Binding-site contacts:
Ligand atom N2 contacts residue GLN73 of chain 1.C at 2.9 Å (h-bond).
Ligand atom C5 contacts residue ASN74 of chain 1.C at 3.7 Å.
Ligand atom C3 contacts residue GLN73 of chain 1.C at 3.3 Å.
Ligand atom C7 contacts residue GLN73 of chain 1.C at 3.9 Å.
Ligand atom C1 contacts residue GLN73 of chain 1.C at 4.1 Å.
Ligand atom O3 contacts residue GLN73 of chain 1.C at 3.7 Å.
Ligand atom O5 contacts residue ASN74 of chain 1.C at 2.5 Å (h-bond).
Ligand atom C7 contacts residue ASN74 of chain 1.C at 3.4 Å.
Ligand atom O6 contacts residue ASN74 of chain 1.C at 4.1 Å.
Ligand atom O4 contacts residue THR115 of chain 1.C at 4.5 Å.
Ligand atom N2 contacts residue ASN74 of chain 1.C at 2.8 Å (h-bond).
Ligand atom C2 contacts residue GLN73 of chain 1.C at 3.5 Å.
Ligand atom O5 contacts residue PHE113 of chain 1.C at 4.1 Å.
Ligand atom C6 contacts residue ARG143 of chain 1.C at 4.1 Å.
Ligand atom C6 contacts residue PHE113 of chain 1.C at 3.2 Å (hydrophobic).
Ligand atom C1 contacts residue ASN74 of chain 1.C at 1.4 Å.
Ligand atom C5 contacts residue PHE113 of chain 1.C at 4.1 Å (hydrophobic).
Ligand atom C3 contacts residue ARG143 of chain 1.C at 4.2 Å.
Ligand atom C3 contacts residue ASN74 of chain 1.C at 3.8 Å.
Ligand atom O6 contacts residue PHE113 of chain 1.C at 2.7 Å (h-bond).
Ligand atom O5 contacts residue ARG143 of chain 1.C at 3.8 Å.
Ligand atom C5 contacts residue ARG143 of chain 1.C at 3.4 Å.
Ligand atom C8 contacts residue ASN74 of chain 1.C at 4.4 Å.
Ligand atom C4 contacts residue ASN74 of chain 1.C at 4.3 Å.
Ligand atom C2 contacts residue ARG143 of chain 1.C at 4.4 Å.
Ligand atom C1 contacts residue ARG143 of chain 1.C at 3.5 Å.
Ligand atom O4 contacts residue ARG143 of chain 1.C at 3.4 Å (salt-bridge).
Ligand atom C6 contacts residue THR115 of chain 1.C at 3.8 Å.
Ligand atom C2 contacts residue ASN74 of chain 1.C at 2.5 Å.
Ligand atom O7 contacts residue ASN74 of chain 1.C at 3.6 Å (h-bond).
Ligand atom C8 contacts residue GLN73 of chain 1.C at 3.9 Å.
Ligand atom C6 contacts residue ASN74 of chain 1.C at 4.5 Å.
Ligand atom C4 contacts residue ARG143 of chain 1.C at 3.8 Å.

A protein and the small-molecule ligand that binds it are described below.
Small molecule (SMILES): CC(=O)N[C@@H]1[C@@H](O)[C@H](O)[C@@H](CO)O[C@H]1O

Sequence of chain 1.C:
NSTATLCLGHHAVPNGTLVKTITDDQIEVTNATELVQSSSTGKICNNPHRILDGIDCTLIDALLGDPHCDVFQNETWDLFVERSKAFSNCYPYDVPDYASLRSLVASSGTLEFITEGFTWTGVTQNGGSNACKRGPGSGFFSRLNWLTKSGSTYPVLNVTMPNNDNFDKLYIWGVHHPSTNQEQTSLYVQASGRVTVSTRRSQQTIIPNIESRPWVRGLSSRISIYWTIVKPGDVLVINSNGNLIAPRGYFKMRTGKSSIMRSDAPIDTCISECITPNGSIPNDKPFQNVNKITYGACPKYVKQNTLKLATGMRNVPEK